Sequence of chain 1.A:
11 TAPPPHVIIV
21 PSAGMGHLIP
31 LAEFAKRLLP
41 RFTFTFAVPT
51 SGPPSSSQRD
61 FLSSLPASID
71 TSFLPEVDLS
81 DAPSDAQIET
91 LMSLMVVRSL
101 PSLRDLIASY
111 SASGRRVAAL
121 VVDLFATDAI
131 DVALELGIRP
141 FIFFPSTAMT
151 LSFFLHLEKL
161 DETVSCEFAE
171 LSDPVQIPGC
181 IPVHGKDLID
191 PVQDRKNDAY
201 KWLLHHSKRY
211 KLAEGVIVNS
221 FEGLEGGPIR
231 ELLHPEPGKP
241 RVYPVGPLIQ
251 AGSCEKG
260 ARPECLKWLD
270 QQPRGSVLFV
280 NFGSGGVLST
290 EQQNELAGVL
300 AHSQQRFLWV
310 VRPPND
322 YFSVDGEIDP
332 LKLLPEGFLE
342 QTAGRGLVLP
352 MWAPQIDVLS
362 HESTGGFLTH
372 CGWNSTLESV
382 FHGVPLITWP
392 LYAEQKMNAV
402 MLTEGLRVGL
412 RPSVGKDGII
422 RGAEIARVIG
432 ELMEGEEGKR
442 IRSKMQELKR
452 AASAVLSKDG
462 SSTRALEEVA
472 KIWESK

A small-molecule ligand and the protein it binds are described below.
Small molecule (SMILES): O=S(=O)(O)Oc1c[nH]c2ccccc12

Binding-site contacts:
Ligand atom C6 contacts residue GLU395 of chain 1.A at 3.7 Å.
Ligand atom C5 contacts residue LEU124 of chain 1.A at 3.7 Å (hydrophobic).
Ligand atom N1 contacts residue PHE125 of chain 1.A at 4.2 Å.
Ligand atom C5 contacts residue GLU395 of chain 1.A at 3.8 Å.
Ligand atom C6 contacts residue PHE154 of chain 1.A at 4.2 Å (hydrophobic).
Ligand atom S contacts residue ALA394 of chain 1.A at 3.9 Å.
Ligand atom C1 contacts residue MG1 of chain 1.D at 3.5 Å.
Ligand atom C4 contacts residue GLU395 of chain 1.A at 4.0 Å.
Ligand atom C5 contacts residue SER146 of chain 1.A at 4.2 Å.
Ligand atom C8 contacts residue GLU89 of chain 1.A at 4.0 Å.
Ligand atom C1 contacts residue GLU89 of chain 1.A at 2.9 Å.
Ligand atom C3 contacts residue ALA394 of chain 1.A at 3.9 Å (hydrophobic).
Ligand atom C1 contacts residue ILE88 of chain 1.A at 4.4 Å (hydrophobic).
Ligand atom O3 contacts residue GLU395 of chain 1.A at 4.2 Å.
Ligand atom C6 contacts residue LEU124 of chain 1.A at 4.4 Å (hydrophobic).
Ligand atom O3 contacts residue ALA394 of chain 1.A at 3.0 Å.
Ligand atom C7 contacts residue PHE125 of chain 1.A at 4.2 Å (hydrophobic).
Ligand atom C3 contacts residue PHE125 of chain 1.A at 3.9 Å (hydrophobic).
Ligand atom C1 contacts residue ALA394 of chain 1.A at 3.9 Å (hydrophobic).
Ligand atom C2 contacts residue ALA394 of chain 1.A at 3.9 Å (hydrophobic).
Ligand atom C7 contacts residue ILE189 of chain 1.A at 4.2 Å (hydrophobic).
Ligand atom O2 contacts residue HIS27 of chain 1.A at 3.4 Å (h-bond).
Ligand atom C1 contacts residue PHE125 of chain 1.A at 4.2 Å (hydrophobic).
Ligand atom C8 contacts residue PHE125 of chain 1.A at 4.0 Å (hydrophobic).
Ligand atom C7 contacts residue GLU395 of chain 1.A at 4.1 Å.
Ligand atom N1 contacts residue MG1 of chain 1.D at 3.7 Å.
Ligand atom C4 contacts residue PHE125 of chain 1.A at 4.3 Å (hydrophobic).
Ligand atom C2 contacts residue PHE125 of chain 1.A at 4.0 Å (hydrophobic).
Ligand atom C4 contacts residue LEU124 of chain 1.A at 4.0 Å (hydrophobic).
Ligand atom N1 contacts residue ALA394 of chain 1.A at 3.9 Å.
Ligand atom C6 contacts residue THR150 of chain 1.A at 4.0 Å.
Ligand atom O4 contacts residue MG1 of chain 1.D at 4.3 Å.
Ligand atom C8 contacts residue ALA394 of chain 1.A at 4.0 Å (hydrophobic).
Ligand atom C2 contacts residue GLU89 of chain 1.A at 4.2 Å.
Ligand atom O1 contacts residue HIS27 of chain 1.A at 3.9 Å.
Ligand atom O4 contacts residue ALA394 of chain 1.A at 3.8 Å.
Ligand atom S contacts residue HIS27 of chain 1.A at 4.3 Å.
Ligand atom N1 contacts residue GLU89 of chain 1.A at 2.7 Å (salt-bridge).
Ligand atom N1 contacts residue PRO191 of chain 1.A at 4.0 Å.
Ligand atom O4 contacts residue TYR393 of chain 1.A at 3.9 Å.